The protein below binds the small molecule below.
Small molecule (SMILES): Nc1ncnc2c1ncn2[C@@H]1O[C@H](COP(=O)(O)OP(=O)(O)OP(O)(O)=S)[C@@H](O)[C@H]1O

Sequence of chain 1.B:
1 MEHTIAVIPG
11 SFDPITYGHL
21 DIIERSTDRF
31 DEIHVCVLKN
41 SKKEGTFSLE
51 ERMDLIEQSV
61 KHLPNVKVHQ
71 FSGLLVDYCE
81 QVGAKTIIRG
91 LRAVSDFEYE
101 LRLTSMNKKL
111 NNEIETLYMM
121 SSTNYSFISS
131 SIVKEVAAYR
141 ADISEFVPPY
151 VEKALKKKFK

Sequence of chain 1.A:
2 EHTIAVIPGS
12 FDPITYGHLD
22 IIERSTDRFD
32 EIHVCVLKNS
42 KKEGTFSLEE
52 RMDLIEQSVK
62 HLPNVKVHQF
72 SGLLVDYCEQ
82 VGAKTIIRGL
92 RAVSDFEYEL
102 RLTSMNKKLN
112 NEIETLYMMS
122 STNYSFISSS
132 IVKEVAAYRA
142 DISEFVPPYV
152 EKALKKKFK

Binding-site contacts:
Ligand atom C2 contacts residue GLY18 of chain 1.B at 3.6 Å.
Ligand atom C5' contacts residue PRO9 of chain 1.B at 3.6 Å (hydrophobic).
Ligand atom C2 contacts residue SER121 of chain 1.B at 3.5 Å.
Ligand atom C6 contacts residue ARG92 of chain 1.B at 3.4 Å.
Ligand atom O3' contacts residue GLY90 of chain 1.B at 3.2 Å (h-bond).
Ligand atom PG contacts residue SER131 of chain 1.B at 3.4 Å.
Ligand atom C8 contacts residue HIS19 of chain 1.B at 3.3 Å.
Ligand atom O2G contacts residue SER131 of chain 1.B at 3.5 Å (h-bond).
Ligand atom N1 contacts residue ARG92 of chain 1.B at 3.6 Å.
Ligand atom N6 contacts residue ARG92 of chain 1.B at 3.7 Å.
Ligand atom C8 contacts residue ARG92 of chain 1.B at 3.3 Å.
Ligand atom O2' contacts residue GLY90 of chain 1.B at 2.9 Å (h-bond).
Ligand atom O2A contacts residue HIS19 of chain 1.B at 3.3 Å.
Ligand atom C6 contacts residue GLY18 of chain 1.B at 3.6 Å.
Ligand atom S1G contacts residue ARG92 of chain 1.B at 3.8 Å.
Ligand atom PA contacts residue HIS19 of chain 1.B at 3.8 Å.
Ligand atom N1 contacts residue SER121 of chain 1.B at 3.2 Å (h-bond).
Ligand atom O3G contacts residue SER131 of chain 1.B at 2.3 Å (h-bond).
Ligand atom O1A contacts residue SER11 of chain 1.B at 3.6 Å.
Ligand atom O3' contacts residue ARG89 of chain 1.B at 3.5 Å.
Ligand atom N6 contacts residue TYR125 of chain 1.B at 2.9 Å (h-bond).
Ligand atom O2B contacts residue ARG92 of chain 1.B at 2.9 Å (salt-bridge).
Ligand atom C6 contacts residue TYR125 of chain 1.B at 3.8 Å (hydrophobic).
Ligand atom C2 contacts residue ARG92 of chain 1.B at 3.8 Å.
Ligand atom O2A contacts residue SER11 of chain 1.B at 3.2 Å (h-bond).
Ligand atom O5' contacts residue HIS19 of chain 1.B at 3.4 Å.
Ligand atom N7 contacts residue ARG92 of chain 1.B at 2.9 Å (salt-bridge).
Ligand atom C5' contacts residue GLY10 of chain 1.B at 3.8 Å.
Ligand atom S1G contacts residue ARG102 of chain 1.A at 3.5 Å (salt-bridge).
Ligand atom O3A contacts residue HIS19 of chain 1.B at 3.5 Å.
Ligand atom O2A contacts residue PHE12 of chain 1.B at 2.9 Å (h-bond).
Ligand atom N6 contacts residue ILE128 of chain 1.B at 3.2 Å (h-bond).
Ligand atom C5 contacts residue ARG92 of chain 1.B at 3.5 Å.
Ligand atom O4' contacts residue HIS19 of chain 1.B at 3.4 Å (h-bond).
Ligand atom C3' contacts residue ARG89 of chain 1.B at 3.6 Å.
Ligand atom N1 contacts residue GLY18 of chain 1.B at 3.6 Å.
Ligand atom S1G contacts residue SER129 of chain 1.B at 3.4 Å.
Ligand atom O3G contacts residue SER129 of chain 1.B at 3.3 Å.
Ligand atom N6 contacts residue GLY18 of chain 1.B at 3.6 Å.
Ligand atom O3G contacts residue SER130 of chain 1.B at 3.3 Å (h-bond).